Sequence of chain 1.B:
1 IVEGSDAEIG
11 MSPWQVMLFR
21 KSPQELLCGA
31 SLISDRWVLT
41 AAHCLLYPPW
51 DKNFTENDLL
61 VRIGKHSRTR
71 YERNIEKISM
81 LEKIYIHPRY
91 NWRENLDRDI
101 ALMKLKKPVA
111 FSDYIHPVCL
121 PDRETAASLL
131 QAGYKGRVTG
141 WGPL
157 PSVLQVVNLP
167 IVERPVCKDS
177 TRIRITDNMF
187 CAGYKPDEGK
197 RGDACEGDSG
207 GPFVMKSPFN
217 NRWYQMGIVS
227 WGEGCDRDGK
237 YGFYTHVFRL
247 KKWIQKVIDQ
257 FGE

A small-molecule ligand and the protein it binds are described below.
Small molecule (SMILES): CC(=O)N[C@@H]1[C@@H](O)[C@H](O)[C@@H](CO)O[C@H]1O

Binding-site contacts:
Ligand atom C3 contacts residue ASN53 of chain 1.B at 3.7 Å.
Ligand atom O7 contacts residue ASN53 of chain 1.B at 4.4 Å.
Ligand atom O7 contacts residue LEU46 of chain 1.B at 4.0 Å.
Ligand atom C8 contacts residue ASN53 of chain 1.B at 3.3 Å.
Ligand atom C7 contacts residue PRO48 of chain 1.B at 4.3 Å (hydrophobic).
Ligand atom C5 contacts residue ASN53 of chain 1.B at 3.6 Å.
Ligand atom C1 contacts residue ASN53 of chain 1.B at 1.4 Å.
Ligand atom N2 contacts residue LEU46 of chain 1.B at 4.2 Å.
Ligand atom C7 contacts residue ASN53 of chain 1.B at 3.4 Å.
Ligand atom O7 contacts residue PRO48 of chain 1.B at 3.3 Å.
Ligand atom C4 contacts residue ASN53 of chain 1.B at 4.2 Å.
Ligand atom N2 contacts residue ASN53 of chain 1.B at 3.0 Å (h-bond).
Ligand atom C7 contacts residue LEU46 of chain 1.B at 4.1 Å (hydrophobic).
Ligand atom O5 contacts residue ASN53 of chain 1.B at 2.3 Å (h-bond).
Ligand atom C2 contacts residue ASN53 of chain 1.B at 2.4 Å.